Sequence of chain 1.B:
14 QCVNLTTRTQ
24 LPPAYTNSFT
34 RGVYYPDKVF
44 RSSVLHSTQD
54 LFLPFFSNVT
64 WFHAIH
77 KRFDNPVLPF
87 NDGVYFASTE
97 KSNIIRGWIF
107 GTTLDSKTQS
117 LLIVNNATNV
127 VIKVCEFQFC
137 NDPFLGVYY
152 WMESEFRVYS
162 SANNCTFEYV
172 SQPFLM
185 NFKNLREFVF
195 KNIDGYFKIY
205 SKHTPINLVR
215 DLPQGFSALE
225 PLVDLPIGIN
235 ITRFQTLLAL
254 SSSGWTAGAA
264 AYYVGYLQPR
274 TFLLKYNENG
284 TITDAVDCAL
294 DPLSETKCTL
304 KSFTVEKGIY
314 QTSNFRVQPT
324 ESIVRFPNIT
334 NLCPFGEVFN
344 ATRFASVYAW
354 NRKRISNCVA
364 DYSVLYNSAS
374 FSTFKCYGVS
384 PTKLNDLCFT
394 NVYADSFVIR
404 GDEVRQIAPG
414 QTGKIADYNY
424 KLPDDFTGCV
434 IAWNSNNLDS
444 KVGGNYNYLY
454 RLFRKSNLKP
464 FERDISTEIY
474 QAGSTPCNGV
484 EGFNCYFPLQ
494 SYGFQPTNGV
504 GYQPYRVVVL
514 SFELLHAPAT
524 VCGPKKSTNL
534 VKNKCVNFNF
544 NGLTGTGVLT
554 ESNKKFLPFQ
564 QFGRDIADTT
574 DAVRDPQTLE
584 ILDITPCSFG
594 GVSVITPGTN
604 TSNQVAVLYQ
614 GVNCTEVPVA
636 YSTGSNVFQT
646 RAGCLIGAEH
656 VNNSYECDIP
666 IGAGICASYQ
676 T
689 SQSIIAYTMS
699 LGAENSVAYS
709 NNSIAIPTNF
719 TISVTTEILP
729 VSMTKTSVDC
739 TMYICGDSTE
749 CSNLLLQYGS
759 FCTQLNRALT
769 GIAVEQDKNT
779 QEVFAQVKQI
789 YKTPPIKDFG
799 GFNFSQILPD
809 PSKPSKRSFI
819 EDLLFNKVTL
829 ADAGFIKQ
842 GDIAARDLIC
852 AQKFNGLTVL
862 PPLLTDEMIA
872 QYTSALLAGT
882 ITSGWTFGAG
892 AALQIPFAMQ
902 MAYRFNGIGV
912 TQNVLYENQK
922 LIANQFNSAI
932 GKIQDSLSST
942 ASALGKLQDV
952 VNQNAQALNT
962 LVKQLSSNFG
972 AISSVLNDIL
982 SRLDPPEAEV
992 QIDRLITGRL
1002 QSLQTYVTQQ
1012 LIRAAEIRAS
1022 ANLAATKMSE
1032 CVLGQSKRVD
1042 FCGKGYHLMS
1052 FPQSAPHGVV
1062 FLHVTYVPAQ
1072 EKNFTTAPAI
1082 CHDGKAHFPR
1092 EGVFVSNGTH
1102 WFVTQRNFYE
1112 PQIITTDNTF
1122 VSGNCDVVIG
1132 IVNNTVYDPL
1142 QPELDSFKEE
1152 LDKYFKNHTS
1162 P

The small molecule below binds the protein below.
Small molecule (SMILES): CC(=O)N[C@H]1[C@H](O[C@H]2[C@H](O)[C@@H](NC(C)=O)CO[C@@H]2CO)O[C@H](CO)[C@@H](O)[C@@H]1O

Binding-site contacts:
Ligand atom C2 contacts residue SER803 of chain 1.B at 4.3 Å.
Ligand atom C5 contacts residue GLN804 of chain 1.B at 4.4 Å.
Ligand atom O5 contacts residue ASN801 of chain 1.B at 2.4 Å (h-bond).
Ligand atom C3 contacts residue ASN801 of chain 1.B at 3.8 Å.
Ligand atom N2 contacts residue ASN801 of chain 1.B at 2.8 Å (h-bond).
Ligand atom C5 contacts residue ASN801 of chain 1.B at 3.7 Å.
Ligand atom C1 contacts residue SER803 of chain 1.B at 3.2 Å.
Ligand atom O7 contacts residue ASN801 of chain 1.B at 4.4 Å.
Ligand atom C4 contacts residue SER803 of chain 1.B at 4.5 Å.
Ligand atom C4 contacts residue ASN801 of chain 1.B at 4.2 Å.
Ligand atom C2 contacts residue ASN801 of chain 1.B at 2.5 Å.
Ligand atom C6 contacts residue GLN804 of chain 1.B at 3.4 Å.
Ligand atom C1 contacts residue ASN801 of chain 1.B at 1.4 Å.
Ligand atom O5 contacts residue GLN804 of chain 1.B at 4.4 Å.
Ligand atom O6 contacts residue GLN804 of chain 1.B at 3.5 Å (h-bond).
Ligand atom C5 contacts residue SER803 of chain 1.B at 3.4 Å.
Ligand atom C3 contacts residue SER803 of chain 1.B at 4.4 Å.
Ligand atom C6 contacts residue SER803 of chain 1.B at 4.3 Å.
Ligand atom O5 contacts residue SER803 of chain 1.B at 3.4 Å (h-bond).
Ligand atom C8 contacts residue ASN801 of chain 1.B at 4.1 Å.
Ligand atom C7 contacts residue ASN801 of chain 1.B at 3.8 Å.